Sequence of chain 1.Q:
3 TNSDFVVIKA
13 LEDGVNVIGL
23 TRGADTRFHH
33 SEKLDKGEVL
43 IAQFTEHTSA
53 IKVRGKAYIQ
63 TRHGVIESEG

Binding-site contacts:
Ligand atom CZ2 contacts residue THR50 of chain 1.Q at 4.0 Å.
Ligand atom CZ3 contacts residue HIS32 of chain 1.Q at 4.0 Å.
Ligand atom NE1 contacts residue SER51 of chain 1.R at 4.0 Å.
Ligand atom CD1 contacts residue GLN45 of chain 1.Q at 3.7 Å.
Ligand atom CA contacts residue THR28 of chain 1.R at 3.2 Å.
Ligand atom O contacts residue GLY25 of chain 1.R at 3.0 Å (h-bond).
Ligand atom CZ3 contacts residue GLY21 of chain 1.Q at 3.6 Å.
Ligand atom OXT contacts residue THR50 of chain 1.Q at 2.9 Å (h-bond).
Ligand atom CE3 contacts residue HIS32 of chain 1.Q at 3.9 Å.
Ligand atom CD1 contacts residue THR47 of chain 1.Q at 3.8 Å.
Ligand atom O contacts residue ARG24 of chain 1.R at 3.5 Å.
Ligand atom NE1 contacts residue GLN45 of chain 1.Q at 2.9 Å (h-bond).
Ligand atom OXT contacts residue THR47 of chain 1.Q at 2.5 Å (h-bond).
Ligand atom CB contacts residue SER51 of chain 1.R at 3.5 Å.
Ligand atom CH2 contacts residue GLY21 of chain 1.Q at 3.5 Å.
Ligand atom CD1 contacts residue ALA52 of chain 1.R at 4.0 Å (hydrophobic).
Ligand atom CZ2 contacts residue ALA44 of chain 1.Q at 3.8 Å (hydrophobic).
Ligand atom N contacts residue THR28 of chain 1.R at 2.9 Å (h-bond).
Ligand atom CE2 contacts residue ALA44 of chain 1.Q at 3.9 Å (hydrophobic).
Ligand atom N contacts residue ARG24 of chain 1.R at 3.9 Å.
Ligand atom CA contacts residue GLY25 of chain 1.R at 3.5 Å.
Ligand atom CD1 contacts residue SER51 of chain 1.R at 3.4 Å.
Ligand atom CG contacts residue SER51 of chain 1.R at 3.8 Å.
Ligand atom O contacts residue THR47 of chain 1.Q at 3.6 Å.
Ligand atom CZ2 contacts residue ILE53 of chain 1.Q at 3.9 Å (hydrophobic).
Ligand atom C contacts residue SER51 of chain 1.R at 3.5 Å.
Ligand atom CA contacts residue SER51 of chain 1.R at 3.9 Å.
Ligand atom NE1 contacts residue ALA44 of chain 1.Q at 3.8 Å.
Ligand atom N contacts residue GLY25 of chain 1.R at 2.7 Å (h-bond).
Ligand atom CB contacts residue THR28 of chain 1.R at 3.3 Å.
Ligand atom C contacts residue THR47 of chain 1.Q at 3.5 Å.
Ligand atom OXT contacts residue HIS49 of chain 1.Q at 3.8 Å.
Ligand atom O contacts residue SER51 of chain 1.R at 2.8 Å (h-bond).
Ligand atom C contacts residue GLY25 of chain 1.R at 3.4 Å.
Ligand atom CE2 contacts residue GLN45 of chain 1.Q at 3.9 Å.
Ligand atom N contacts residue ASP27 of chain 1.R at 3.0 Å (salt-bridge).
Ligand atom N contacts residue THR23 of chain 1.R at 2.9 Å (h-bond).
Ligand atom C contacts residue THR50 of chain 1.Q at 4.0 Å.
Ligand atom CB contacts residue THR23 of chain 1.R at 3.8 Å.
Ligand atom CA contacts residue THR23 of chain 1.R at 3.9 Å.

A protein and the small-molecule ligand that binds it are described below.
Small molecule (SMILES): N[C@@H](Cc1c[nH]c2ccccc12)C(=O)O

Sequence of chain 1.R:
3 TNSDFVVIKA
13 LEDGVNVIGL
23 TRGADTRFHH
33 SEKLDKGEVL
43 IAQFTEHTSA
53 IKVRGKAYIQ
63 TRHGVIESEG